Binding-site contacts:
Ligand atom C1 contacts residue THR156 of chain 50.E at 3.4 Å.
Ligand atom C3 contacts residue ASN154 of chain 50.E at 3.6 Å.
Ligand atom C6 contacts residue THR156 of chain 50.E at 4.4 Å.
Ligand atom C5 contacts residue THR156 of chain 50.E at 3.8 Å.
Ligand atom O7 contacts residue ASN154 of chain 50.E at 3.2 Å (h-bond).
Ligand atom C8 contacts residue VAL153 of chain 50.E at 4.3 Å (hydrophobic).
Ligand atom O3 contacts residue ASN154 of chain 50.E at 4.1 Å.
Ligand atom C7 contacts residue ASN154 of chain 50.E at 2.0 Å.
Ligand atom O7 contacts residue MET151 of chain 50.E at 3.6 Å.
Ligand atom C2 contacts residue ASN154 of chain 50.E at 2.6 Å.
Ligand atom O5 contacts residue ASN154 of chain 50.E at 4.2 Å.
Ligand atom N2 contacts residue ASN154 of chain 50.E at 1.4 Å (h-bond).
Ligand atom O5 contacts residue THR156 of chain 50.E at 3.2 Å (h-bond).
Ligand atom O7 contacts residue GLY150 of chain 50.E at 3.7 Å.
Ligand atom C7 contacts residue GLY150 of chain 50.E at 3.9 Å.
Ligand atom C8 contacts residue ASN154 of chain 50.E at 2.4 Å.
Ligand atom C7 contacts residue MET151 of chain 50.E at 4.3 Å (hydrophobic).
Ligand atom C1 contacts residue ASN154 of chain 50.E at 2.9 Å.
Ligand atom C8 contacts residue GLY150 of chain 50.E at 3.5 Å.
Ligand atom O6 contacts residue THR156 of chain 50.E at 3.5 Å (h-bond).

The protein below binds the small molecule below.
Small molecule (SMILES): CC(=O)N[C@H]1[C@H](O[C@H]2[C@H](O)[C@@H](NC(C)=O)CO[C@@H]2CO)O[C@H](CO)[C@@H](O)[C@@H]1O

Sequence of chain 50.E:
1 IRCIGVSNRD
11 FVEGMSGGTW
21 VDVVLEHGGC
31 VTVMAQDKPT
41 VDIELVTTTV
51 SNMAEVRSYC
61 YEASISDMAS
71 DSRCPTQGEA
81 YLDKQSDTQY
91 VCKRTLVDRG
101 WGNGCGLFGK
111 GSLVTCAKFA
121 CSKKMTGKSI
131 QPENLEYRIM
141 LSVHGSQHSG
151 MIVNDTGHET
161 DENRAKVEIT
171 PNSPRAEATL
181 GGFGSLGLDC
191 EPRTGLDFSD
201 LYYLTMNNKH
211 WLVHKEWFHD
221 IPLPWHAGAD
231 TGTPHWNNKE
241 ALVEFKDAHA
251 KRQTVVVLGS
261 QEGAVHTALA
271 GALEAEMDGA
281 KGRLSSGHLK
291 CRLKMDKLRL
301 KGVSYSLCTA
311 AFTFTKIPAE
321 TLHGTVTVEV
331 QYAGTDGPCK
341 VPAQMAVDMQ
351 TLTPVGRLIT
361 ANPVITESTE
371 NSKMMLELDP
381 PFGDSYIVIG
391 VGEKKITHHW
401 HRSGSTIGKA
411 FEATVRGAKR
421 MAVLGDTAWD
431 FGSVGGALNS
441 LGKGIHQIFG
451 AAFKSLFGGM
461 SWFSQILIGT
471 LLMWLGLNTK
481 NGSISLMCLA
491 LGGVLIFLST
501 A